Binding-site contacts:
Ligand atom C8 contacts residue ASN23 of chain 1.C at 4.2 Å.
Ligand atom C2 contacts residue ASN23 of chain 1.C at 2.2 Å.
Ligand atom O7 contacts residue ASN23 of chain 1.C at 2.6 Å (h-bond).
Ligand atom C4 contacts residue ASN23 of chain 1.C at 4.1 Å.
Ligand atom C3 contacts residue ASN23 of chain 1.C at 3.6 Å.
Ligand atom C1 contacts residue ASN23 of chain 1.C at 1.4 Å.
Ligand atom C5 contacts residue ASN23 of chain 1.C at 3.6 Å.
Ligand atom O5 contacts residue ASN23 of chain 1.C at 2.4 Å (h-bond).
Ligand atom N2 contacts residue ASN23 of chain 1.C at 2.6 Å (h-bond).
Ligand atom C8 contacts residue THR13 of chain 1.C at 4.4 Å.
Ligand atom C7 contacts residue ASN23 of chain 1.C at 2.9 Å.
Ligand atom O5 contacts residue THR15 of chain 1.C at 4.0 Å.

The protein below binds the small molecule below.
Small molecule (SMILES): CC(=O)N[C@H]1[C@H](O[C@H]2[C@H](O)[C@@H](NC(C)=O)CO[C@@H]2CO)O[C@H](CO)[C@@H](O)[C@@H]1O

Sequence of chain 1.C:
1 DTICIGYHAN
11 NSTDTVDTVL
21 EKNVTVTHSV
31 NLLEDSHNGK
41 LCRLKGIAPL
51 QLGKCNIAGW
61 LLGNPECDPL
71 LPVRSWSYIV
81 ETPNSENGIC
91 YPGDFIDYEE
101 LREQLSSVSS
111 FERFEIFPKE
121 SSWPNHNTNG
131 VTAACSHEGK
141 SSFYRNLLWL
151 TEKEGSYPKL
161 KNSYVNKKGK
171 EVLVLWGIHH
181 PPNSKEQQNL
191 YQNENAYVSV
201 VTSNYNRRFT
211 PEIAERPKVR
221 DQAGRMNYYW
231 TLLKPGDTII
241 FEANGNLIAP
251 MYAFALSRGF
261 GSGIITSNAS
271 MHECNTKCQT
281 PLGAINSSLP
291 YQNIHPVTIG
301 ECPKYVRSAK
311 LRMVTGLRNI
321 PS